Binding-site contacts:
Ligand atom C5 contacts residue TRP347 of chain 1.A at 3.6 Å (hydrophobic).
Ligand atom O3 contacts residue LYS120 of chain 1.A at 2.9 Å (salt-bridge).
Ligand atom O6 contacts residue HIS276 of chain 1.A at 2.6 Å (h-bond).
Ligand atom O2 contacts residue ASP117 of chain 1.A at 2.7 Å (salt-bridge).
Ligand atom O2 contacts residue ASP359 of chain 1.A at 2.8 Å (salt-bridge).
Ligand atom O6 contacts residue GLY277 of chain 1.A at 2.6 Å (h-bond).
Ligand atom O3 contacts residue LYS282 of chain 1.A at 3.2 Å (salt-bridge).
Ligand atom C3 contacts residue LYS282 of chain 1.A at 3.8 Å.
Ligand atom C6 contacts residue TRP347 of chain 1.A at 3.9 Å (hydrophobic).
Ligand atom O3 contacts residue TRP115 of chain 1.A at 4.0 Å.
Ligand atom O4 contacts residue LYS282 of chain 1.A at 2.6 Å (salt-bridge).
Ligand atom C1 contacts residue TRP363 of chain 1.A at 3.9 Å (hydrophobic).
Ligand atom C6 contacts residue GLY277 of chain 1.A at 3.4 Å.
Ligand atom O1 contacts residue TRP320 of chain 1.A at 4.1 Å.
Ligand atom C5 contacts residue TRP363 of chain 1.A at 3.5 Å (hydrophobic).
Ligand atom O5 contacts residue TRP347 of chain 1.A at 4.1 Å.
Ligand atom O3 contacts residue ASP117 of chain 1.A at 3.5 Å (salt-bridge).
Ligand atom O6 contacts residue TRP320 of chain 1.A at 3.6 Å.
Ligand atom C6 contacts residue ALA368 of chain 1.A at 3.7 Å (hydrophobic).
Ligand atom O6 contacts residue VAL369 of chain 1.A at 3.8 Å.
Ligand atom O3 contacts residue TRP363 of chain 1.A at 3.7 Å.
Ligand atom O2 contacts residue LYS120 of chain 1.A at 4.0 Å.
Ligand atom C3 contacts residue ASP359 of chain 1.A at 3.3 Å.
Ligand atom C2 contacts residue ASP359 of chain 1.A at 3.8 Å.
Ligand atom C6 contacts residue HIS276 of chain 1.A at 3.8 Å.
Ligand atom C3 contacts residue TRP115 of chain 1.A at 3.8 Å (hydrophobic).
Ligand atom C4 contacts residue TRP347 of chain 1.A at 3.6 Å (hydrophobic).
Ligand atom C2 contacts residue LYS282 of chain 1.A at 3.9 Å.
Ligand atom C3 contacts residue TRP363 of chain 1.A at 3.8 Å (hydrophobic).
Ligand atom C2 contacts residue ASP117 of chain 1.A at 3.6 Å.
Ligand atom O3 contacts residue ASP359 of chain 1.A at 2.8 Å (salt-bridge).
Ligand atom O6 contacts residue TRP347 of chain 1.A at 3.4 Å (h-bond).
Ligand atom C4 contacts residue LYS282 of chain 1.A at 3.7 Å.
Ligand atom O6 contacts residue TRP363 of chain 1.A at 3.6 Å.
Ligand atom O3 contacts residue TRP347 of chain 1.A at 4.0 Å.
Ligand atom O6 contacts residue ALA368 of chain 1.A at 4.0 Å.
Ligand atom O5 contacts residue TRP320 of chain 1.A at 3.8 Å.
Ligand atom C4 contacts residue TRP363 of chain 1.A at 3.8 Å (hydrophobic).
Ligand atom C1 contacts residue TRP347 of chain 1.A at 3.9 Å (hydrophobic).
Ligand atom C1 contacts residue TRP320 of chain 1.A at 4.1 Å (hydrophobic).

Sequence of chain 1.A:
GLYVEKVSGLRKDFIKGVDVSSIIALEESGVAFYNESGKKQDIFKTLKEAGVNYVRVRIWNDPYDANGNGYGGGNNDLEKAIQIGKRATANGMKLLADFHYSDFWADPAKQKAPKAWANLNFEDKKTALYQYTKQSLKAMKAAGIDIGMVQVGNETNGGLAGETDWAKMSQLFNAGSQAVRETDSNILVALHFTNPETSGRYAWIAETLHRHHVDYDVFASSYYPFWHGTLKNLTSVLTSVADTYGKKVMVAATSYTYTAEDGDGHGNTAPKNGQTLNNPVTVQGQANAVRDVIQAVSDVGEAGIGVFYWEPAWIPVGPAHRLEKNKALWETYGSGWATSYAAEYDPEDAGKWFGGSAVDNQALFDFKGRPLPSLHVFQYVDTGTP

The protein below binds the small molecule below.
Small molecule (SMILES): OC[C@H]1O[C@@H](O[C@@H]2[C@H](O)[C@@H](O)[C@H](O[C@@H]3[C@H](O)[C@@H](O)[C@H](O)O[C@@H]3CO)O[C@@H]2CO)[C@H](O)[C@@H](O)[C@H]1O